Binding-site contacts:
Ligand atom N2 contacts residue ASN471 of chain 1.C at 2.9 Å (h-bond).
Ligand atom C7 contacts residue ASN471 of chain 1.C at 3.1 Å.
Ligand atom O6 contacts residue THR396 of chain 1.C at 3.8 Å.
Ligand atom C3 contacts residue ASN471 of chain 1.C at 3.8 Å.
Ligand atom C4 contacts residue ASN471 of chain 1.C at 4.2 Å.
Ligand atom O5 contacts residue THR396 of chain 1.C at 4.2 Å.
Ligand atom C1 contacts residue ASN471 of chain 1.C at 1.4 Å.
Ligand atom C8 contacts residue ASN471 of chain 1.C at 4.0 Å.
Ligand atom C6 contacts residue THR396 of chain 1.C at 3.7 Å.
Ligand atom C2 contacts residue ASN471 of chain 1.C at 2.5 Å.
Ligand atom C5 contacts residue ASN471 of chain 1.C at 3.7 Å.
Ligand atom O7 contacts residue ASN471 of chain 1.C at 2.9 Å (h-bond).
Ligand atom O5 contacts residue ASN471 of chain 1.C at 2.4 Å (h-bond).

Sequence of chain 1.C:
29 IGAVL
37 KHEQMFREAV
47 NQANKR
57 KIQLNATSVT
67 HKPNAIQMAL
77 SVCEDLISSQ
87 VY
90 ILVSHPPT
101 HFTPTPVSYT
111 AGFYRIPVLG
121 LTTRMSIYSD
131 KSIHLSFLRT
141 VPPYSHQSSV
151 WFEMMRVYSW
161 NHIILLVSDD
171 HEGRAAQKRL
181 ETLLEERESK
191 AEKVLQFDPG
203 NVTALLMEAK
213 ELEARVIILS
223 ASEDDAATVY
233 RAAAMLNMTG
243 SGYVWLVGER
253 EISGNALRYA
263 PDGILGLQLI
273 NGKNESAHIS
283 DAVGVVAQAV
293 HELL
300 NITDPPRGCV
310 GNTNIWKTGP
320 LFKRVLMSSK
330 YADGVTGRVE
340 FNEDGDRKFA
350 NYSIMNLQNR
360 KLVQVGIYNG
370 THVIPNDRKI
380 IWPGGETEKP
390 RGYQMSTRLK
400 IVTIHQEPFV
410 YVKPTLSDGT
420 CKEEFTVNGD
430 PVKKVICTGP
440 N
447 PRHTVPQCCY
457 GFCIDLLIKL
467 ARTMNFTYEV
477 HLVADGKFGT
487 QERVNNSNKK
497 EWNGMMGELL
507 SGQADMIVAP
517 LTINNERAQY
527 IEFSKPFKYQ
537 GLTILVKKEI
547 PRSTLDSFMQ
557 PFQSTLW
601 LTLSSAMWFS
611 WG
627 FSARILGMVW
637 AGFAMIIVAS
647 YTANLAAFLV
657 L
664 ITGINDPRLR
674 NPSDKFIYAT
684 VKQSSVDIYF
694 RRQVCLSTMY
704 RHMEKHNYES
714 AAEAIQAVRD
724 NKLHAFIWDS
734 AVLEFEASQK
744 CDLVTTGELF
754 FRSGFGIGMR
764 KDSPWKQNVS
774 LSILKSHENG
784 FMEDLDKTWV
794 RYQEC

This protein binds this small molecule.
Small molecule (SMILES): CC(=O)N[C@@H]1[C@@H](O)[C@H](O)[C@@H](CO)O[C@H]1O